Sequence of chain 1.C:
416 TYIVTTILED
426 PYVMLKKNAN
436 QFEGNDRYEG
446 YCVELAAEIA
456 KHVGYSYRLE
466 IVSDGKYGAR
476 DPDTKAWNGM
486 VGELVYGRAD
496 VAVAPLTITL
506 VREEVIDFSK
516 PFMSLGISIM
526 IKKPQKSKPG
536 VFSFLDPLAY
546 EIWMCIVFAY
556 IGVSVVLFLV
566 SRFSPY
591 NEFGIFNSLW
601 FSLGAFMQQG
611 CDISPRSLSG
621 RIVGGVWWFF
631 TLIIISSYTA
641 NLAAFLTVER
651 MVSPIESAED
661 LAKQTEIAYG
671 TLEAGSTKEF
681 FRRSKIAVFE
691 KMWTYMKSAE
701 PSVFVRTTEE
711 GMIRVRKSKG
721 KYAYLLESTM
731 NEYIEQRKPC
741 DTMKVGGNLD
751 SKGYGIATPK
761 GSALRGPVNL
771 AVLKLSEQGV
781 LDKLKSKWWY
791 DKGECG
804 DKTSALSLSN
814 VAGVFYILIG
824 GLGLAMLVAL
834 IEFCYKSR

A protein and the small-molecule ligand that binds it are described below.
Small molecule (SMILES): N[C@@H](CCC(=O)O)C(=O)O

Binding-site contacts:
Ligand atom N contacts residue TYR472 of chain 1.C at 3.9 Å.
Ligand atom OE1 contacts residue LEU726 of chain 1.C at 4.1 Å.
Ligand atom CB contacts residue SER676 of chain 1.C at 3.9 Å.
Ligand atom OXT contacts residue TYR472 of chain 1.C at 3.2 Å.
Ligand atom OXT contacts residue SER676 of chain 1.C at 2.7 Å (h-bond).
Ligand atom O contacts residue THR502 of chain 1.C at 3.6 Å.
Ligand atom CB contacts residue THR677 of chain 1.C at 4.1 Å.
Ligand atom C contacts residue SER676 of chain 1.C at 2.9 Å.
Ligand atom OE2 contacts residue LEU672 of chain 1.C at 3.6 Å.
Ligand atom C contacts residue THR502 of chain 1.C at 4.2 Å.
Ligand atom OE1 contacts residue LEU672 of chain 1.C at 3.2 Å (h-bond).
Ligand atom CD contacts residue LEU725 of chain 1.C at 4.2 Å (hydrophobic).
Ligand atom OE1 contacts residue THR677 of chain 1.C at 4.3 Å.
Ligand atom C contacts residue TYR472 of chain 1.C at 3.6 Å (hydrophobic).
Ligand atom CG contacts residue THR677 of chain 1.C at 3.5 Å.
Ligand atom N contacts residue GLU727 of chain 1.C at 4.1 Å.
Ligand atom OE2 contacts residue LYS678 of chain 1.C at 3.6 Å.
Ligand atom CD contacts residue LEU672 of chain 1.C at 3.7 Å (hydrophobic).
Ligand atom OE2 contacts residue SER676 of chain 1.C at 4.5 Å.
Ligand atom O contacts residue LEU501 of chain 1.C at 4.0 Å.
Ligand atom OE2 contacts residue GLY675 of chain 1.C at 3.8 Å.
Ligand atom CA contacts residue TYR472 of chain 1.C at 4.3 Å (hydrophobic).
Ligand atom C contacts residue PRO500 of chain 1.C at 4.3 Å (hydrophobic).
Ligand atom OE1 contacts residue TYR724 of chain 1.C at 4.2 Å.
Ligand atom O contacts residue TYR472 of chain 1.C at 3.3 Å.
Ligand atom CB contacts residue TYR472 of chain 1.C at 4.1 Å (hydrophobic).
Ligand atom CD contacts residue THR671 of chain 1.C at 3.4 Å.
Ligand atom OE1 contacts residue LEU725 of chain 1.C at 3.2 Å (h-bond).
Ligand atom OXT contacts residue GLY675 of chain 1.C at 3.6 Å.
Ligand atom O contacts residue SER676 of chain 1.C at 3.5 Å (h-bond).
Ligand atom OE2 contacts residue THR677 of chain 1.C at 3.4 Å.
Ligand atom OE2 contacts residue THR671 of chain 1.C at 3.1 Å (h-bond).
Ligand atom CD contacts residue THR677 of chain 1.C at 3.5 Å.
Ligand atom OE1 contacts residue THR671 of chain 1.C at 3.1 Å (h-bond).
Ligand atom O contacts residue PRO500 of chain 1.C at 3.1 Å (h-bond).
Ligand atom N contacts residue MET730 of chain 1.C at 3.7 Å.
Ligand atom CB contacts residue GLY675 of chain 1.C at 4.0 Å.
Ligand atom CA contacts residue SER676 of chain 1.C at 3.4 Å.
Ligand atom OXT contacts residue THR677 of chain 1.C at 4.4 Å.